This protein binds this small molecule.
Small molecule (SMILES): NS(=O)(=O)c1ccc(CO/N=C/C(=O)NCCO)cc1

Binding-site contacts:
Ligand atom C02 contacts residue GLN92 of chain 1.A at 3.8 Å.
Ligand atom N3 contacts residue PHE130 of chain 1.A at 3.8 Å.
Ligand atom C05 contacts residue LEU197 of chain 1.A at 3.8 Å (hydrophobic).
Ligand atom O08 contacts residue VAL121 of chain 1.A at 3.9 Å.
Ligand atom C03 contacts residue VAL121 of chain 1.A at 3.8 Å (hydrophobic).
Ligand atom S07 contacts residue HIS119 of chain 1.A at 3.9 Å.
Ligand atom C03 contacts residue HIS94 of chain 1.A at 4.0 Å.
Ligand atom S07 contacts residue ZN1 of chain 1.C at 3.0 Å.
Ligand atom C11 contacts residue PHE130 of chain 1.A at 4.0 Å (hydrophobic).
Ligand atom O4 contacts residue LEU197 of chain 1.A at 3.5 Å.
Ligand atom O09 contacts residue LEU197 of chain 1.A at 3.4 Å.
Ligand atom O09 contacts residue SER196 of chain 1.A at 4.0 Å.
Ligand atom C04 contacts residue LEU197 of chain 1.A at 3.9 Å (hydrophobic).
Ligand atom O contacts residue VAL134 of chain 1.A at 3.9 Å.
Ligand atom C06 contacts residue THR199 of chain 1.A at 3.2 Å.
Ligand atom CA contacts residue LEU197 of chain 1.A at 3.9 Å (hydrophobic).
Ligand atom NP0 contacts residue THR198 of chain 1.A at 2.9 Å (h-bond).
Ligand atom C contacts residue PRO201 of chain 1.A at 4.0 Å (hydrophobic).
Ligand atom O08 contacts residue HIS119 of chain 1.A at 3.4 Å (h-bond).
Ligand atom C01 contacts residue LEU197 of chain 1.A at 4.0 Å (hydrophobic).
Ligand atom S07 contacts residue HIS94 of chain 1.A at 3.9 Å.
Ligand atom S07 contacts residue THR198 of chain 1.A at 3.9 Å.
Ligand atom CA contacts residue PRO201 of chain 1.A at 3.8 Å (hydrophobic).
Ligand atom O08 contacts residue VAL142 of chain 1.A at 3.8 Å.
Ligand atom O09 contacts residue THR198 of chain 1.A at 2.9 Å (h-bond).
Ligand atom O09 contacts residue TRP208 of chain 1.A at 3.5 Å.
Ligand atom O contacts residue LEU203 of chain 1.A at 4.0 Å.
Ligand atom O4 contacts residue PHE130 of chain 1.A at 3.8 Å.
Ligand atom NP0 contacts residue HIS96 of chain 1.A at 3.3 Å (h-bond).
Ligand atom CA contacts residue PHE130 of chain 1.A at 4.0 Å (hydrophobic).
Ligand atom C02 contacts residue LEU197 of chain 1.A at 4.0 Å (hydrophobic).
Ligand atom O08 contacts residue ZN1 of chain 1.C at 3.0 Å.
Ligand atom C03 contacts residue LEU197 of chain 1.A at 4.0 Å (hydrophobic).
Ligand atom NP0 contacts residue HIS94 of chain 1.A at 3.2 Å (h-bond).
Ligand atom C06 contacts residue LEU197 of chain 1.A at 3.9 Å (hydrophobic).
Ligand atom O contacts residue PRO201 of chain 1.A at 3.5 Å.
Ligand atom O08 contacts residue HIS94 of chain 1.A at 3.3 Å.
Ligand atom NP0 contacts residue ZN1 of chain 1.C at 2.0 Å.
Ligand atom NP0 contacts residue HIS119 of chain 1.A at 3.4 Å (h-bond).
Ligand atom C05 contacts residue THR199 of chain 1.A at 3.2 Å.

Sequence of chain 1.A:
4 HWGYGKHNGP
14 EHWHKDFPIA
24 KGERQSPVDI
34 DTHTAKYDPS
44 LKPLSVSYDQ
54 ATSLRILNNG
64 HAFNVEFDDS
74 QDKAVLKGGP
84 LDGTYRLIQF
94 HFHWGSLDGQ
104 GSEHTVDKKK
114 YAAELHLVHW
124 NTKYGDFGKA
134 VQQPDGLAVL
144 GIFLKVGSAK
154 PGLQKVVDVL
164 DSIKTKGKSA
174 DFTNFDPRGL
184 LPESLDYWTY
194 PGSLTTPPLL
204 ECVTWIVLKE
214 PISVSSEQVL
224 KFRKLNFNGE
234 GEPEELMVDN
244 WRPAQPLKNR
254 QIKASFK